A protein and the small-molecule ligand that binds it are described below.
Small molecule (SMILES): CC(F)(F)OCC(F)(F)F

Sequence of chain 2.A:
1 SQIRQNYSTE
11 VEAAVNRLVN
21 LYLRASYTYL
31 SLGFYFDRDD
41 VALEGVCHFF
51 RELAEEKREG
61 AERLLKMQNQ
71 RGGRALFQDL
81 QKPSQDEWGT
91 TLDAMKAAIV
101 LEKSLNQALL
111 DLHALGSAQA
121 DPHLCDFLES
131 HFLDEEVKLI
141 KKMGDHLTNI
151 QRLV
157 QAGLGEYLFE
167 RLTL

Sequence of chain 23.A:
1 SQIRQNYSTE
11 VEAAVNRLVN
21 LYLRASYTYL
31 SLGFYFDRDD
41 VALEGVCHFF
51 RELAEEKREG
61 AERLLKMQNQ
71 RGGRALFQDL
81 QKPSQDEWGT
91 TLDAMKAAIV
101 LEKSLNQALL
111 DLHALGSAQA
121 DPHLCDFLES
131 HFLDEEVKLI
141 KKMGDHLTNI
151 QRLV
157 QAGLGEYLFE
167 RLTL

Binding-site contacts:
Ligand atom FAD contacts residue LEU23 of chain 23.A at 3.5 Å.
Ligand atom FAD contacts residue LEU80 of chain 23.A at 3.6 Å.
Ligand atom FAB contacts residue DFE1 of chain 23.I at 1.6 Å.
Ligand atom FAE contacts residue DFE1 of chain 23.I at 1.1 Å.
Ligand atom CAJ contacts residue SER26 of chain 23.A at 4.2 Å.
Ligand atom FAC contacts residue LEU23 of chain 2.A at 2.9 Å.
Ligand atom FAE contacts residue LEU23 of chain 23.A at 4.3 Å.
Ligand atom CAG contacts residue DFE1 of chain 23.I at 1.0 Å.
Ligand atom FAE contacts residue ARG58 of chain 23.A at 4.3 Å.
Ligand atom FAD contacts residue DFE1 of chain 23.I at 1.4 Å.
Ligand atom CAI contacts residue DFE1 of chain 23.I at 1.4 Å.
Ligand atom FAC contacts residue SER26 of chain 2.A at 3.3 Å.
Ligand atom FAF contacts residue SER26 of chain 23.A at 4.2 Å.
Ligand atom FAB contacts residue SER26 of chain 2.A at 3.2 Å.
Ligand atom CAA contacts residue LEU23 of chain 2.A at 4.3 Å (hydrophobic).
Ligand atom OAH contacts residue DFE1 of chain 23.I at 0.8 Å.
Ligand atom FAF contacts residue DFE1 of chain 23.I at 1.3 Å.
Ligand atom FAD contacts residue TYR27 of chain 23.A at 4.4 Å.
Ligand atom FAB contacts residue LEU30 of chain 2.A at 4.0 Å.
Ligand atom FAF contacts residue LEU23 of chain 2.A at 4.3 Å.
Ligand atom CAI contacts residue LEU23 of chain 2.A at 4.1 Å (hydrophobic).
Ligand atom CAA contacts residue ARG58 of chain 2.A at 3.9 Å.
Ligand atom CAA contacts residue TYR27 of chain 2.A at 3.9 Å (hydrophobic).
Ligand atom CAA contacts residue DFE1 of chain 23.I at 1.9 Å.
Ligand atom FAF contacts residue TYR27 of chain 23.A at 4.1 Å.
Ligand atom CAI contacts residue TYR27 of chain 2.A at 3.6 Å (hydrophobic).
Ligand atom FAE contacts residue SER26 of chain 23.A at 3.3 Å.
Ligand atom CAA contacts residue SER26 of chain 2.A at 1.5 Å.
Ligand atom OAH contacts residue SER26 of chain 2.A at 3.9 Å.
Ligand atom FAB contacts residue TYR27 of chain 2.A at 3.4 Å.
Ligand atom FAC contacts residue DFE1 of chain 23.I at 1.7 Å.
Ligand atom FAC contacts residue TYR27 of chain 2.A at 2.9 Å.
Ligand atom CAI contacts residue SER26 of chain 2.A at 2.8 Å.
Ligand atom CAG contacts residue LEU23 of chain 2.A at 4.2 Å (hydrophobic).
Ligand atom CAJ contacts residue DFE1 of chain 23.I at 0.8 Å.
Ligand atom CAA contacts residue ALA54 of chain 2.A at 4.1 Å (hydrophobic).